Binding-site contacts:
Ligand atom C5 contacts residue ASN590 of chain 1.C at 3.7 Å.
Ligand atom O7 contacts residue ASN590 of chain 1.C at 3.5 Å (h-bond).
Ligand atom C8 contacts residue ASN590 of chain 1.C at 4.5 Å.
Ligand atom N2 contacts residue ASN590 of chain 1.C at 2.9 Å (h-bond).
Ligand atom C2 contacts residue ASN590 of chain 1.C at 2.5 Å.
Ligand atom C3 contacts residue ASN590 of chain 1.C at 3.8 Å.
Ligand atom C7 contacts residue ASN590 of chain 1.C at 3.4 Å.
Ligand atom C1 contacts residue ASN590 of chain 1.C at 1.4 Å.
Ligand atom C4 contacts residue ASN590 of chain 1.C at 4.2 Å.
Ligand atom C6 contacts residue ASN590 of chain 1.C at 4.2 Å.
Ligand atom O5 contacts residue ASN590 of chain 1.C at 2.4 Å (h-bond).

The small molecule below binds the protein below.
Small molecule (SMILES): CC(=O)N[C@H]1[C@H](O[C@H]2[C@H](O)[C@@H](NC(C)=O)CO[C@@H]2CO)O[C@H](CO)[C@@H](O)[C@@H]1O

Sequence of chain 1.C:
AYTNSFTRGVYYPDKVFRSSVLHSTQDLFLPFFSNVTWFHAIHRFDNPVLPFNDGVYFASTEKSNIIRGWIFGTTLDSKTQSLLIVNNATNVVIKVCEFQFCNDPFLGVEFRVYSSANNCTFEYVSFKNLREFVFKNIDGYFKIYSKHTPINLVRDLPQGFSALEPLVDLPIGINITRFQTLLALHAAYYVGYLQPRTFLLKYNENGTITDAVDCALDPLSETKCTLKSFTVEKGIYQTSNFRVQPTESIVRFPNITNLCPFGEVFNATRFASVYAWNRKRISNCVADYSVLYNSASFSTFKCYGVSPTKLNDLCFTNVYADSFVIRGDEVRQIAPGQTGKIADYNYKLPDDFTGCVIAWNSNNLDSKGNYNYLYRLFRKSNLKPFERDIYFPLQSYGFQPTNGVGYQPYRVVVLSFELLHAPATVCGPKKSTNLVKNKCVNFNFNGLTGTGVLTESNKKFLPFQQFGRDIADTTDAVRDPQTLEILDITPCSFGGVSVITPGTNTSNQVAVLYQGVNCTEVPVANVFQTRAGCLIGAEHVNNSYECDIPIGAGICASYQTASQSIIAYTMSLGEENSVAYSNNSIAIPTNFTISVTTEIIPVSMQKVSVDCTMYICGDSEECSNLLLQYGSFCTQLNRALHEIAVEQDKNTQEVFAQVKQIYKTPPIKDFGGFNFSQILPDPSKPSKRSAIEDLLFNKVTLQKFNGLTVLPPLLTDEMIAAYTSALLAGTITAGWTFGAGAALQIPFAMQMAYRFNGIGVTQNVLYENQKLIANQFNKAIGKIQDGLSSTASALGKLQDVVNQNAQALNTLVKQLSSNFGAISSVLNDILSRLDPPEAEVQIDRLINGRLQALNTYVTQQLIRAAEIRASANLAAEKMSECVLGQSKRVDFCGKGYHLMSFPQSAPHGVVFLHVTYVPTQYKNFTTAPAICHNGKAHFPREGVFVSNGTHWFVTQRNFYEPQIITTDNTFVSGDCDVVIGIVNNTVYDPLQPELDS